Sequence of chain 3.MA:
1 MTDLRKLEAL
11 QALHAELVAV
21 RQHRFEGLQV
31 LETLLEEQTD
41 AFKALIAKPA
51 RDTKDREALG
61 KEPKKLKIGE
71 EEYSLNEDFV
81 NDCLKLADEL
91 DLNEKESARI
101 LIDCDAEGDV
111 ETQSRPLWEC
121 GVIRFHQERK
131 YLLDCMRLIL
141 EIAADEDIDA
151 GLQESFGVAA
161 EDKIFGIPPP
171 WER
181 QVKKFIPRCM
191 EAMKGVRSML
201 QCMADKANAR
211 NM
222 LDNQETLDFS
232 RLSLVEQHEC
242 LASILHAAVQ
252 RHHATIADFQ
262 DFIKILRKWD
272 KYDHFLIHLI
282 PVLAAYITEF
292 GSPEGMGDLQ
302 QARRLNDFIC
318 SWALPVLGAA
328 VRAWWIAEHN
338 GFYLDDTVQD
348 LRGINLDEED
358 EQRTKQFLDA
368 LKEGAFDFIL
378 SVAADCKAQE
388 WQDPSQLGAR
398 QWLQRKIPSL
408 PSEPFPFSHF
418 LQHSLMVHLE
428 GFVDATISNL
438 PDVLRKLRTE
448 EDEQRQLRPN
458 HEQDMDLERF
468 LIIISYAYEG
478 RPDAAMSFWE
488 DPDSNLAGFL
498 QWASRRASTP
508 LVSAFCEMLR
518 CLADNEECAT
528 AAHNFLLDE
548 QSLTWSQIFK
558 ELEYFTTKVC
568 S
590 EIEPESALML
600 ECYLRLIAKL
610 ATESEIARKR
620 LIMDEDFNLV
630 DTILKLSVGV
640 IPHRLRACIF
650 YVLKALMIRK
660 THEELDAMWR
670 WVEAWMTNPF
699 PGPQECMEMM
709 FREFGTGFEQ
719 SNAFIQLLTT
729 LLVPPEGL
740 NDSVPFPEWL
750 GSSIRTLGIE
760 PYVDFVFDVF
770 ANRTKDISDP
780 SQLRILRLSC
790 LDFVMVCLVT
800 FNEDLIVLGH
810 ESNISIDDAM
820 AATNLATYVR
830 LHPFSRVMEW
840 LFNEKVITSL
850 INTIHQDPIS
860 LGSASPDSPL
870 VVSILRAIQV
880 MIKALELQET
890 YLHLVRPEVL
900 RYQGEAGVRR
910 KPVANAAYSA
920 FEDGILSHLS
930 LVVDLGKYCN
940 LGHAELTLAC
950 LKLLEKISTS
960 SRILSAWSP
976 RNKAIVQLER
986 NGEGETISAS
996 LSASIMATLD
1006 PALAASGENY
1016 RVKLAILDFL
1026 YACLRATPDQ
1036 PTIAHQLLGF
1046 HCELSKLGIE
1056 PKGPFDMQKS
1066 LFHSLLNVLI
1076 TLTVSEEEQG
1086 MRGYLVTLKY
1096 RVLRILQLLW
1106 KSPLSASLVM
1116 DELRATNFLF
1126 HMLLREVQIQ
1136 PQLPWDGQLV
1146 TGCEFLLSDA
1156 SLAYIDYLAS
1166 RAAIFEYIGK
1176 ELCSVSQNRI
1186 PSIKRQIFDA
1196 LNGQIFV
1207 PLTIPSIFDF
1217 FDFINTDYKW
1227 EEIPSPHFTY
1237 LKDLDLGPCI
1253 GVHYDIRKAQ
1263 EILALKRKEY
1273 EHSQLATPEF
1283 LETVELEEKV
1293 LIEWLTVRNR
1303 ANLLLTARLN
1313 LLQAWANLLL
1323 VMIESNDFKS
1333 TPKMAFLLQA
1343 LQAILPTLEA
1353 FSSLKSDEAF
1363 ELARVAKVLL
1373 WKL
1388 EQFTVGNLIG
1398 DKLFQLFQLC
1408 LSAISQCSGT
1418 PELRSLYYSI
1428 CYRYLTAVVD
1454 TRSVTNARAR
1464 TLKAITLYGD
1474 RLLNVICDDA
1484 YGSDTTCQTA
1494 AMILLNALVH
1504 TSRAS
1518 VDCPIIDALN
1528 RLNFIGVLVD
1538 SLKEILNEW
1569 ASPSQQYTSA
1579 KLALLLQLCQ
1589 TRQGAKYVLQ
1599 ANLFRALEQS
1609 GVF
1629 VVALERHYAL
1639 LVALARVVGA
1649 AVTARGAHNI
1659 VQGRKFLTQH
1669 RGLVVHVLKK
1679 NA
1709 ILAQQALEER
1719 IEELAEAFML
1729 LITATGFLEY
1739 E

Binding-site contacts:
Ligand atom C contacts residue ASN492 of chain 3.MA at 4.0 Å.
Ligand atom CE1 contacts residue PRO438 of chain 3.MA at 3.8 Å (hydrophobic).
Ligand atom CD1 contacts residue ILE434 of chain 3.MA at 4.1 Å (hydrophobic).
Ligand atom N contacts residue ASN492 of chain 3.MA at 3.3 Å (h-bond).
Ligand atom CD1 contacts residue ASN492 of chain 3.MA at 3.9 Å.
Ligand atom N contacts residue ARG442 of chain 3.MA at 4.2 Å.
Ligand atom C contacts residue ARG442 of chain 3.MA at 4.4 Å.
Ligand atom CB contacts residue GLY495 of chain 3.MA at 3.9 Å.
Ligand atom CZ contacts residue PRO438 of chain 3.MA at 3.4 Å (hydrophobic).
Ligand atom CD1 contacts residue PRO438 of chain 3.MA at 4.4 Å (hydrophobic).
Ligand atom CD2 contacts residue ARG442 of chain 3.MA at 3.5 Å.
Ligand atom CE2 contacts residue PRO438 of chain 3.MA at 3.7 Å (hydrophobic).
Ligand atom CG contacts residue PHE496 of chain 3.MA at 4.0 Å (hydrophobic).
Ligand atom CD2 contacts residue PRO438 of chain 3.MA at 4.4 Å (hydrophobic).
Ligand atom CE1 contacts residue PHE496 of chain 3.MA at 3.6 Å (hydrophobic).
Ligand atom CG contacts residue GLY495 of chain 3.MA at 4.4 Å.
Ligand atom CA contacts residue ARG442 of chain 3.MA at 3.6 Å.
Ligand atom CB contacts residue ASN492 of chain 3.MA at 3.8 Å.
Ligand atom CZ contacts residue PHE496 of chain 3.MA at 3.9 Å (hydrophobic).
Ligand atom CD1 contacts residue PHE496 of chain 3.MA at 3.7 Å (hydrophobic).
Ligand atom CE1 contacts residue ILE434 of chain 3.MA at 3.9 Å (hydrophobic).
Ligand atom CA contacts residue ASN492 of chain 3.MA at 3.3 Å.
Ligand atom O contacts residue ARG442 of chain 3.MA at 4.3 Å.
Ligand atom CB contacts residue PHE496 of chain 3.MA at 3.9 Å (hydrophobic).
Ligand atom N contacts residue SER491 of chain 3.MA at 4.1 Å.
Ligand atom O contacts residue PRO438 of chain 3.MA at 4.0 Å.
Ligand atom CE2 contacts residue ARG442 of chain 3.MA at 3.6 Å.
Ligand atom CG contacts residue ASN492 of chain 3.MA at 4.3 Å.
Ligand atom O contacts residue ASN492 of chain 3.MA at 4.2 Å.

A protein and the small-molecule ligand that binds it are described below.
Small molecule (SMILES): N[C@@H](Cc1ccccc1)C(=O)NCC=O